Sequence of chain 1.C:
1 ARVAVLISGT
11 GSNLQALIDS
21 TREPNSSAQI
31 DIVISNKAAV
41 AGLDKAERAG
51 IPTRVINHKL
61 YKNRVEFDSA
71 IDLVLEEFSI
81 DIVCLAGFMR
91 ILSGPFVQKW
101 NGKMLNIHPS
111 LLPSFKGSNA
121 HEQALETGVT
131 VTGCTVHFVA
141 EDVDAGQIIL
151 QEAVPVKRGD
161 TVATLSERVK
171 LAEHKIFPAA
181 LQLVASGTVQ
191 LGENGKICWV

Binding-site contacts:
Ligand atom C19 contacts residue MET89 of chain 1.C at 3.4 Å (hydrophobic).
Ligand atom N contacts residue MET89 of chain 1.C at 2.9 Å (h-bond).
Ligand atom O2 contacts residue ILE91 of chain 1.C at 2.8 Å (h-bond).
Ligand atom F contacts residue PRO109 of chain 1.C at 3.4 Å.
Ligand atom OA1 contacts residue GLY117 of chain 1.C at 3.2 Å (h-bond).
Ligand atom O2 contacts residue ARG64 of chain 1.C at 3.1 Å (salt-bridge).
Ligand atom C1 contacts residue ASP144 of chain 1.C at 2.7 Å.
Ligand atom OA2 contacts residue ASN106 of chain 1.C at 3.2 Å (h-bond).
Ligand atom C9 contacts residue VAL139 of chain 1.C at 3.6 Å (hydrophobic).
Ligand atom C15 contacts residue MET89 of chain 1.C at 3.3 Å (hydrophobic).
Ligand atom C7 contacts residue LEU92 of chain 1.C at 3.6 Å (hydrophobic).
Ligand atom O1 contacts residue VAL143 of chain 1.C at 3.5 Å.
Ligand atom C12 contacts residue VAL143 of chain 1.C at 3.5 Å (hydrophobic).
Ligand atom C5 contacts residue HIS108 of chain 1.C at 3.5 Å.
Ligand atom O2 contacts residue ARG90 of chain 1.C at 3.4 Å.
Ligand atom OA2 contacts residue ASP144 of chain 1.C at 2.6 Å (salt-bridge).
Ligand atom O2 contacts residue MET89 of chain 1.C at 3.4 Å (h-bond).
Ligand atom N8 contacts residue ILE91 of chain 1.C at 3.6 Å.
Ligand atom C18 contacts residue ARG64 of chain 1.C at 3.5 Å.
Ligand atom OA1 contacts residue HIS108 of chain 1.C at 3.2 Å.
Ligand atom C8 contacts residue ALA140 of chain 1.C at 3.5 Å (hydrophobic).
Ligand atom F2 contacts residue MET89 of chain 1.C at 3.2 Å.
Ligand atom F1 contacts residue MET89 of chain 1.C at 3.4 Å.
Ligand atom N8 contacts residue LEU92 of chain 1.C at 3.5 Å (h-bond).
Ligand atom N2 contacts residue LEU92 of chain 1.C at 2.9 Å (h-bond).
Ligand atom C10 contacts residue ASP144 of chain 1.C at 3.5 Å.
Ligand atom N1 contacts residue LEU92 of chain 1.C at 2.9 Å (h-bond).
Ligand atom N2 contacts residue GLU141 of chain 1.C at 3.1 Å (salt-bridge).
Ligand atom N2 contacts residue ALA140 of chain 1.C at 3.6 Å (h-bond).
Ligand atom F contacts residue HIS108 of chain 1.C at 3.6 Å.
Ligand atom C1 contacts residue VAL143 of chain 1.C at 3.6 Å (hydrophobic).
Ligand atom OA1 contacts residue ASP144 of chain 1.C at 2.7 Å (salt-bridge).
Ligand atom C17 contacts residue MET89 of chain 1.C at 3.5 Å (hydrophobic).
Ligand atom O3 contacts residue ARG64 of chain 1.C at 2.7 Å (salt-bridge).
Ligand atom O1 contacts residue ASP144 of chain 1.C at 3.1 Å (salt-bridge).
Ligand atom F2 contacts residue SER118 of chain 1.C at 3.6 Å.
Ligand atom N3 contacts residue ALA140 of chain 1.C at 2.8 Å (h-bond).
Ligand atom N8 contacts residue ARG90 of chain 1.C at 2.9 Å (salt-bridge).
Ligand atom OA2 contacts residue HIS108 of chain 1.C at 2.8 Å.
Ligand atom C5 contacts residue ASP144 of chain 1.C at 3.3 Å.

The protein below binds the small molecule below.
Small molecule (SMILES): NC1NC(=O)C(CCC[C@H](c2ccc(C(=O)N[C@@H](CCC(=O)O)C(=O)O)cc2)C(O)(O)C(F)(F)F)C(N)N1